Sequence of chain 1.D:
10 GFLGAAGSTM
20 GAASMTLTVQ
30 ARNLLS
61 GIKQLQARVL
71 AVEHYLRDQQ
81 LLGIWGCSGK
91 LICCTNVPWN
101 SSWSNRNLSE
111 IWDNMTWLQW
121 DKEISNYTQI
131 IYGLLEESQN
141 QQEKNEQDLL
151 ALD

The small molecule below binds the protein below.
Small molecule (SMILES): CC(=O)N[C@@H]1[C@@H](O)[C@H](O)[C@@H](CO)O[C@H]1O

Binding-site contacts:
Ligand atom C3 contacts residue ASN100 of chain 1.D at 3.8 Å.
Ligand atom C1 contacts residue SER102 of chain 1.D at 3.5 Å.
Ligand atom C2 contacts residue ASN100 of chain 1.D at 2.5 Å.
Ligand atom C1 contacts residue ASN100 of chain 1.D at 1.4 Å.
Ligand atom C8 contacts residue ASN100 of chain 1.D at 3.7 Å.
Ligand atom O5 contacts residue ASN100 of chain 1.D at 2.4 Å (h-bond).
Ligand atom N2 contacts residue ASN100 of chain 1.D at 2.9 Å (h-bond).
Ligand atom C4 contacts residue ASN100 of chain 1.D at 4.2 Å.
Ligand atom C5 contacts residue SER102 of chain 1.D at 4.3 Å.
Ligand atom C7 contacts residue ASN100 of chain 1.D at 3.3 Å.
Ligand atom O7 contacts residue ASN100 of chain 1.D at 3.4 Å (h-bond).
Ligand atom O5 contacts residue SER102 of chain 1.D at 3.5 Å (h-bond).
Ligand atom C5 contacts residue ASN100 of chain 1.D at 3.7 Å.